Sequence of chain 2.B:
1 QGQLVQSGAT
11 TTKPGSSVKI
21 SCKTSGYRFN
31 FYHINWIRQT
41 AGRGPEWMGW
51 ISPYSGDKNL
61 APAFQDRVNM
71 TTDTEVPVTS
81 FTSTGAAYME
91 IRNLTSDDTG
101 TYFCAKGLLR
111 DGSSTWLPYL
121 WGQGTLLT

Sequence of chain 2.D:
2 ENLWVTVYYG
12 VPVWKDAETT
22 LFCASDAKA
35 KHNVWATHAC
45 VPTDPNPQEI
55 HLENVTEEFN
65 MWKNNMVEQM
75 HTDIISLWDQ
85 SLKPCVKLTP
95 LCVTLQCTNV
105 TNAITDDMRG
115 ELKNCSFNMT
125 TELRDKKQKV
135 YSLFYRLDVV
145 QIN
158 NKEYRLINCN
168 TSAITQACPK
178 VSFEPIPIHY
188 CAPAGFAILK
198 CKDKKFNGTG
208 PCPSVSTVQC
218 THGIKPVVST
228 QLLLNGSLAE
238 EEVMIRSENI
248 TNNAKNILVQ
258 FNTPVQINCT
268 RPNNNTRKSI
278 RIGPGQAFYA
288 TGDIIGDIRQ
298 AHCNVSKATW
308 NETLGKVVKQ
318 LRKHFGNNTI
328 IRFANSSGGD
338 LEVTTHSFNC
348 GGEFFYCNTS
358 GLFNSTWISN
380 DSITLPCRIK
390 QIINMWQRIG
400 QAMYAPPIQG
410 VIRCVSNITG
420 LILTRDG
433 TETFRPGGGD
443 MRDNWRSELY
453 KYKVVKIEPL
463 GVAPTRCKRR

Sequence of chain 2.C:
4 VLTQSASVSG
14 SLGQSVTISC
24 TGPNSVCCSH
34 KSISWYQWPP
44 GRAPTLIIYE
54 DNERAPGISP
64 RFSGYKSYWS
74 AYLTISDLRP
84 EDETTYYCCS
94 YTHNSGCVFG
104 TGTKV

Sequence of chain 2.A:
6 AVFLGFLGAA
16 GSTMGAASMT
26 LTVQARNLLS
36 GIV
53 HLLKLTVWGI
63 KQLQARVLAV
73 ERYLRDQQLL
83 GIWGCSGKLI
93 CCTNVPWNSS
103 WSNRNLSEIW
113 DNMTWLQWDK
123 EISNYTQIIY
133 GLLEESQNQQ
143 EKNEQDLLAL

This protein binds this small molecule.
Small molecule (SMILES): CC(=O)N[C@H]1[C@H](O[C@H]2[C@H](O)[C@@H](NC(C)=O)CO[C@@H]2CO)O[C@H](CO)[C@@H](O[C@@H]2O[C@H](CO[C@H]3O[C@H](CO)[C@@H](O)[C@H](O[C@H]4O[C@H](CO)[C@@H](O)[C@H](O)[C@@H]4O)[C@@H]3O)[C@@H](O)[C@H](O[C@H]3O[C@H](CO)[C@@H](O)[C@H](O)[C@@H]3O)[C@@H]2O)[C@@H]1O

Binding-site contacts:
Ligand atom O6 contacts residue ASN59 of chain 2.B at 3.5 Å (h-bond).
Ligand atom C6 contacts residue ASN30 of chain 2.B at 3.5 Å.
Ligand atom C2 contacts residue ASN58 of chain 2.D at 2.5 Å.
Ligand atom C3 contacts residue GLY112 of chain 2.B at 3.5 Å.
Ligand atom O7 contacts residue ASN58 of chain 2.D at 3.0 Å (h-bond).
Ligand atom O5 contacts residue ASN58 of chain 2.D at 2.3 Å (h-bond).
Ligand atom C5 contacts residue GLY112 of chain 2.B at 3.4 Å.
Ligand atom O7 contacts residue HIS33 of chain 2.B at 3.6 Å (h-bond).
Ligand atom C8 contacts residue LEU9 of chain 2.A at 3.6 Å (hydrophobic).
Ligand atom C8 contacts residue PHE31 of chain 2.B at 3.2 Å (hydrophobic).
Ligand atom C1 contacts residue ASN58 of chain 2.D at 1.4 Å.
Ligand atom C6 contacts residue PHE31 of chain 2.B at 3.6 Å (hydrophobic).
Ligand atom N2 contacts residue ASN58 of chain 2.D at 2.9 Å (h-bond).
Ligand atom C7 contacts residue ASN58 of chain 2.D at 3.1 Å.
Ligand atom O6 contacts residue SER55 of chain 2.B at 3.1 Å (h-bond).
Ligand atom C6 contacts residue ASP57 of chain 2.B at 3.3 Å.
Ligand atom O6 contacts residue ASP111 of chain 2.B at 2.5 Å (salt-bridge).
Ligand atom O6 contacts residue ARG110 of chain 2.B at 3.0 Å (salt-bridge).
Ligand atom C6 contacts residue ASP111 of chain 2.B at 3.5 Å.
Ligand atom C7 contacts residue SER17 of chain 2.A at 3.2 Å.
Ligand atom C5 contacts residue ASN58 of chain 2.D at 3.6 Å.
Ligand atom O3 contacts residue GLY112 of chain 2.B at 3.4 Å (h-bond).
Ligand atom O2 contacts residue GLY112 of chain 2.B at 2.9 Å (h-bond).
Ligand atom O2 contacts residue THR115 of chain 2.B at 2.8 Å (h-bond).
Ligand atom O5 contacts residue ARG110 of chain 2.B at 3.0 Å (salt-bridge).
Ligand atom O3 contacts residue HIS33 of chain 2.B at 3.2 Å (h-bond).
Ligand atom O6 contacts residue PHE31 of chain 2.B at 3.1 Å (h-bond).
Ligand atom C6 contacts residue ASP111 of chain 2.B at 3.2 Å.
Ligand atom O4 contacts residue ASP57 of chain 2.B at 2.8 Å (salt-bridge).
Ligand atom O4 contacts residue GLY112 of chain 2.B at 3.5 Å (h-bond).
Ligand atom C5 contacts residue ASP57 of chain 2.B at 3.3 Å.
Ligand atom O4 contacts residue HIS96 of chain 2.C at 3.4 Å (h-bond).
Ligand atom C6 contacts residue TRP50 of chain 2.B at 3.5 Å (hydrophobic).
Ligand atom C1 contacts residue ARG110 of chain 2.B at 3.6 Å.
Ligand atom C8 contacts residue SER17 of chain 2.A at 3.5 Å.
Ligand atom O7 contacts residue SER17 of chain 2.A at 2.5 Å (h-bond).
Ligand atom C4 contacts residue ASP57 of chain 2.B at 3.5 Å.
Ligand atom C7 contacts residue HIS33 of chain 2.B at 3.5 Å.
Ligand atom C8 contacts residue GLU57 of chain 2.D at 3.6 Å.
Ligand atom C5 contacts residue ARG110 of chain 2.B at 3.3 Å.